Sequence of chain 1.C:
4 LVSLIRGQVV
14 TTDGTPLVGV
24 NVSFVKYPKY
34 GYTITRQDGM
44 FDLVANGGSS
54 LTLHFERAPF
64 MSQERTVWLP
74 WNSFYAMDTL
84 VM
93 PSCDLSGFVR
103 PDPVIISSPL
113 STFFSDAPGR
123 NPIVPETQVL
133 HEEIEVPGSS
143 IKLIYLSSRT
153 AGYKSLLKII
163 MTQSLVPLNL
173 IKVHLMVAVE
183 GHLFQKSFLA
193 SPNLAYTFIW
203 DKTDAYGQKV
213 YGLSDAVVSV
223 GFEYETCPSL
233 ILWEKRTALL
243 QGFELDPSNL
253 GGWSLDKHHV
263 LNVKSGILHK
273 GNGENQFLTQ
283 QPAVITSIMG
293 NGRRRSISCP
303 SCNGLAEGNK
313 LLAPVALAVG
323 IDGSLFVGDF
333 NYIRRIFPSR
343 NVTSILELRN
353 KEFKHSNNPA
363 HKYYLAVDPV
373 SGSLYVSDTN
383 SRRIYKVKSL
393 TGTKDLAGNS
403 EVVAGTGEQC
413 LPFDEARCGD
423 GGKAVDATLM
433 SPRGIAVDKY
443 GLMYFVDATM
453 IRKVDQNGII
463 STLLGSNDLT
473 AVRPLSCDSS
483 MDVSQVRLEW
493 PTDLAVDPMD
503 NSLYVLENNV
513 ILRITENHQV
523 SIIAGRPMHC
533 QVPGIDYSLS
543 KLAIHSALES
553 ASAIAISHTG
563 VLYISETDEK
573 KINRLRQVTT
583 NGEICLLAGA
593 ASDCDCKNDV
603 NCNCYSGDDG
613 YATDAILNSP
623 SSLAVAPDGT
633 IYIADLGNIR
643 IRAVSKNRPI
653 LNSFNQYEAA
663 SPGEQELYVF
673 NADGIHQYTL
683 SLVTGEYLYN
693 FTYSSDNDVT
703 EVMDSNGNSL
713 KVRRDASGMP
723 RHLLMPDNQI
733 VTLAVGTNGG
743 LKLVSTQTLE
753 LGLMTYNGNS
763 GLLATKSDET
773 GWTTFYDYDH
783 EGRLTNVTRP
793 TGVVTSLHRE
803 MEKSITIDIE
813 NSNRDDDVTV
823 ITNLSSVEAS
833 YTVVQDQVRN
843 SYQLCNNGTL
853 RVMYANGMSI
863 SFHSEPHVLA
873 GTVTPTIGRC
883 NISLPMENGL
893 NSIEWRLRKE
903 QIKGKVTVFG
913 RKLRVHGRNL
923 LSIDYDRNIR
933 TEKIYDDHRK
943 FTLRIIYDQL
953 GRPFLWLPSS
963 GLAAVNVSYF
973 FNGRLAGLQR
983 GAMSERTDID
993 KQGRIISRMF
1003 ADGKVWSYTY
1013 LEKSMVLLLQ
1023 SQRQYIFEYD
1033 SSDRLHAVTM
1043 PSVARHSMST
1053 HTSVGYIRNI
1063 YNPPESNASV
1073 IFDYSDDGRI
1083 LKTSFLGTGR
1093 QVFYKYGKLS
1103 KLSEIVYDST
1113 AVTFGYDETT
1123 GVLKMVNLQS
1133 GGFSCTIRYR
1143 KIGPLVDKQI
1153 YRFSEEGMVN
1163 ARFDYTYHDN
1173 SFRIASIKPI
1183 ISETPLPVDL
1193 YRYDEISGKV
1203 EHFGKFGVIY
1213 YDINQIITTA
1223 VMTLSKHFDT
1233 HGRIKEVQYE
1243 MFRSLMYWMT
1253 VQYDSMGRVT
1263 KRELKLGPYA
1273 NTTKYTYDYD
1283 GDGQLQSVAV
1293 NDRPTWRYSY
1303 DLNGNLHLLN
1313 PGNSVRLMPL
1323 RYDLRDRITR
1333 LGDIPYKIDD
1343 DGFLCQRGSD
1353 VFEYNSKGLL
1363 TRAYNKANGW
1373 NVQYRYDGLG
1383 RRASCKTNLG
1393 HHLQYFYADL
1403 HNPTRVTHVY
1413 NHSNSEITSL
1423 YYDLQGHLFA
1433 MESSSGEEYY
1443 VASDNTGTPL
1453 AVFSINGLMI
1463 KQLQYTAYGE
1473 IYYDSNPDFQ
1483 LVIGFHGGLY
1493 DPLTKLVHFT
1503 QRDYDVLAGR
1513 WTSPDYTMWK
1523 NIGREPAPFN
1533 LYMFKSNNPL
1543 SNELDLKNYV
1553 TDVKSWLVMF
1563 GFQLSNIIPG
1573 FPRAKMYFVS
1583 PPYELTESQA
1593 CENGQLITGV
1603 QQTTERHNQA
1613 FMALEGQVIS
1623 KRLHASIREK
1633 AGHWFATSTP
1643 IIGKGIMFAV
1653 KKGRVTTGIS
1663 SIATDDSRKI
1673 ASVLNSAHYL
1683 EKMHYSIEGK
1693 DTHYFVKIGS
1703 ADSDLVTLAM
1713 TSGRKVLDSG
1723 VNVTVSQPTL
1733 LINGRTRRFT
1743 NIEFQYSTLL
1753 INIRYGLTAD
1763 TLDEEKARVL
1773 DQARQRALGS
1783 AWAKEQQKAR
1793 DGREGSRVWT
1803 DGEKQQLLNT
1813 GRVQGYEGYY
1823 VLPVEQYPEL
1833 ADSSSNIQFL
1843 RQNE

Binding-site contacts:
Ligand atom N2 contacts residue ASN1273 of chain 1.C at 3.0 Å (h-bond).
Ligand atom O5 contacts residue ASN1273 of chain 1.C at 2.3 Å (h-bond).
Ligand atom O7 contacts residue ASN1273 of chain 1.C at 4.0 Å.
Ligand atom C5 contacts residue ASN1273 of chain 1.C at 3.6 Å.
Ligand atom C1 contacts residue ASN1273 of chain 1.C at 1.4 Å.
Ligand atom C3 contacts residue ASN1273 of chain 1.C at 3.8 Å.
Ligand atom C4 contacts residue ASN1273 of chain 1.C at 4.2 Å.
Ligand atom C8 contacts residue ASN1273 of chain 1.C at 3.6 Å.
Ligand atom C7 contacts residue ASN1273 of chain 1.C at 3.3 Å.
Ligand atom C2 contacts residue ASN1273 of chain 1.C at 2.5 Å.

The small molecule below binds the protein below.
Small molecule (SMILES): CC(=O)N[C@@H]1[C@@H](O)[C@H](O)[C@@H](CO)O[C@H]1O